A small-molecule ligand and the protein it binds are described below.
Small molecule (SMILES): CC(=O)N[C@@H]1[C@@H](O)[C@H](O)[C@@H](CO)O[C@H]1O

Sequence of chain 1.B:
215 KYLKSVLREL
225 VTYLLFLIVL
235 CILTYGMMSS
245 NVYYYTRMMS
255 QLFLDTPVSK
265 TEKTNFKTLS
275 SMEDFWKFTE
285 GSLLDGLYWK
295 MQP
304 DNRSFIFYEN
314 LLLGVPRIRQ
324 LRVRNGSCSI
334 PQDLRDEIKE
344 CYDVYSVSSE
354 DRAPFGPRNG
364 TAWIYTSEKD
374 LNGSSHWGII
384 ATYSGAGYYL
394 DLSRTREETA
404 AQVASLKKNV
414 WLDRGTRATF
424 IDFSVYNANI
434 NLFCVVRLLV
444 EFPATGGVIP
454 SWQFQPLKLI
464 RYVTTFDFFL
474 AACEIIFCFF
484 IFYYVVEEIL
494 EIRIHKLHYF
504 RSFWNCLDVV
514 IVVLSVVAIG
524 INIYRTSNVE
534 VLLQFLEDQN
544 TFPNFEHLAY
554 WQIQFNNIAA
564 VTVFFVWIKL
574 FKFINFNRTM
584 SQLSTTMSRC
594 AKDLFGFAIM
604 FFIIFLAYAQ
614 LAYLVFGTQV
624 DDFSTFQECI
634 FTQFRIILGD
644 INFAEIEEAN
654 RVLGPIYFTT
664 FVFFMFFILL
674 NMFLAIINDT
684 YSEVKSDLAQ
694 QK

Binding-site contacts:
Ligand atom O7 contacts residue ARG361 of chain 1.B at 3.7 Å.
Ligand atom C4 contacts residue LYS411 of chain 1.B at 4.5 Å.
Ligand atom C2 contacts residue LYS411 of chain 1.B at 4.0 Å.
Ligand atom C8 contacts residue ASN362 of chain 1.B at 3.0 Å.
Ligand atom C2 contacts residue ASN362 of chain 1.B at 2.5 Å.
Ligand atom O5 contacts residue SER408 of chain 1.B at 3.5 Å (h-bond).
Ligand atom C7 contacts residue ARG361 of chain 1.B at 3.1 Å.
Ligand atom O7 contacts residue ASN362 of chain 1.B at 2.8 Å (h-bond).
Ligand atom C7 contacts residue ASN362 of chain 1.B at 2.4 Å.
Ligand atom C8 contacts residue ARG361 of chain 1.B at 2.1 Å.
Ligand atom C4 contacts residue ASN362 of chain 1.B at 4.2 Å.
Ligand atom N2 contacts residue LYS411 of chain 1.B at 4.1 Å.
Ligand atom O7 contacts residue LYS411 of chain 1.B at 4.3 Å.
Ligand atom C6 contacts residue SER408 of chain 1.B at 4.4 Å.
Ligand atom C7 contacts residue LYS411 of chain 1.B at 4.2 Å.
Ligand atom C1 contacts residue ASN362 of chain 1.B at 1.4 Å.
Ligand atom C3 contacts residue LYS411 of chain 1.B at 4.0 Å.
Ligand atom O7 contacts residue ASN412 of chain 1.B at 3.3 Å (h-bond).
Ligand atom N2 contacts residue ARG361 of chain 1.B at 4.0 Å.
Ligand atom C1 contacts residue SER408 of chain 1.B at 4.3 Å.
Ligand atom O6 contacts residue SER408 of chain 1.B at 4.5 Å.
Ligand atom C3 contacts residue ASN362 of chain 1.B at 3.8 Å.
Ligand atom O3 contacts residue LYS411 of chain 1.B at 2.9 Å (salt-bridge).
Ligand atom O5 contacts residue ASN362 of chain 1.B at 2.3 Å (h-bond).
Ligand atom C5 contacts residue ASN362 of chain 1.B at 3.6 Å.
Ligand atom N2 contacts residue ASN362 of chain 1.B at 2.4 Å (h-bond).
Ligand atom C5 contacts residue SER408 of chain 1.B at 4.5 Å.
Ligand atom C8 contacts residue PRO360 of chain 1.B at 4.0 Å (hydrophobic).
Ligand atom O7 contacts residue PRO360 of chain 1.B at 4.2 Å.